Sequence of chain 48.D:
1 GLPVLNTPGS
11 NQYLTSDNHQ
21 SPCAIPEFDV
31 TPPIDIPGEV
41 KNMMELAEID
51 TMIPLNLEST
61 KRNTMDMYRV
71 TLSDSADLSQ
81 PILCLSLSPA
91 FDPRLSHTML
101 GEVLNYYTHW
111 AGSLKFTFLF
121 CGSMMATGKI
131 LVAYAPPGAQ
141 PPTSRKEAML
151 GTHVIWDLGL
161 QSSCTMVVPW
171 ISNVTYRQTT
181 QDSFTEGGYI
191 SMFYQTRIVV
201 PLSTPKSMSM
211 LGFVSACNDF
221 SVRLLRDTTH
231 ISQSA

Binding-site contacts:
Ligand atom C4C contacts residue PHE237 of chain 47.B at 3.6 Å (hydrophobic).
Ligand atom O1 contacts residue TYR111 of chain 47.B at 3.5 Å.
Ligand atom C3B contacts residue TYR158 of chain 47.B at 3.4 Å (hydrophobic).
Ligand atom C2C contacts residue PHE237 of chain 47.B at 3.8 Å (hydrophobic).
Ligand atom C4A contacts residue SER181 of chain 47.B at 3.8 Å.
Ligand atom O1B contacts residue PHE133 of chain 47.B at 3.9 Å.
Ligand atom O1 contacts residue PHE129 of chain 47.B at 3.8 Å.
Ligand atom C2A contacts residue ILE193 of chain 47.B at 3.9 Å (hydrophobic).
Ligand atom C6C contacts residue VAL198 of chain 47.B at 3.9 Å (hydrophobic).
Ligand atom C5C contacts residue VAL195 of chain 47.B at 3.8 Å (hydrophobic).
Ligand atom C3 contacts residue TYR111 of chain 47.B at 3.2 Å (hydrophobic).
Ligand atom C4C contacts residue VAL198 of chain 47.B at 3.8 Å (hydrophobic).
Ligand atom C31 contacts residue PHE237 of chain 47.B at 3.8 Å (hydrophobic).
Ligand atom C5 contacts residue TYR111 of chain 47.B at 3.8 Å (hydrophobic).
Ligand atom C5A contacts residue ILE182 of chain 47.B at 3.5 Å (hydrophobic).
Ligand atom C4A contacts residue ILE182 of chain 47.B at 3.9 Å (hydrophobic).
Ligand atom N2 contacts residue TYR204 of chain 47.B at 3.8 Å.
Ligand atom C31 contacts residue TYR111 of chain 47.B at 3.7 Å (hydrophobic).
Ligand atom C2B contacts residue VAL195 of chain 47.B at 3.9 Å (hydrophobic).
Ligand atom C5A contacts residue ILE156 of chain 47.B at 3.2 Å (hydrophobic).
Ligand atom C4 contacts residue TYR111 of chain 47.B at 3.6 Å (hydrophobic).
Ligand atom C4 contacts residue PHE237 of chain 47.B at 3.1 Å (hydrophobic).
Ligand atom N2 contacts residue TYR111 of chain 47.B at 3.1 Å.
Ligand atom C4B contacts residue ILE193 of chain 47.B at 3.8 Å (hydrophobic).
Ligand atom C4B contacts residue TYR158 of chain 47.B at 3.8 Å (hydrophobic).
Ligand atom O1A contacts residue PHE135 of chain 47.B at 3.8 Å.
Ligand atom C6B contacts residue PHE133 of chain 47.B at 3.5 Å (hydrophobic).
Ligand atom N3A contacts residue TYR158 of chain 47.B at 3.7 Å.
Ligand atom C2B contacts residue TYR158 of chain 47.B at 3.5 Å (hydrophobic).
Ligand atom C3 contacts residue PHE237 of chain 47.B at 3.7 Å (hydrophobic).
Ligand atom N3A contacts residue PRO180 of chain 47.B at 3.7 Å.
Ligand atom N3A contacts residue ALA24 of chain 47.D at 3.9 Å.
Ligand atom O1B contacts residue ILE109 of chain 47.B at 3.8 Å.
Ligand atom O1 contacts residue TYR204 of chain 47.B at 3.6 Å.
Ligand atom C7C contacts residue TYR158 of chain 47.B at 3.8 Å (hydrophobic).
Ligand atom C6C contacts residue PHE237 of chain 47.B at 3.9 Å (hydrophobic).
Ligand atom C5B contacts residue ILE193 of chain 47.B at 3.9 Å (hydrophobic).
Ligand atom C4A contacts residue PRO180 of chain 47.B at 3.3 Å (hydrophobic).
Ligand atom C5B contacts residue LEU240 of chain 47.B at 3.5 Å (hydrophobic).
Ligand atom C2A contacts residue TYR158 of chain 47.B at 3.9 Å (hydrophobic).

Sequence of chain 47.B:
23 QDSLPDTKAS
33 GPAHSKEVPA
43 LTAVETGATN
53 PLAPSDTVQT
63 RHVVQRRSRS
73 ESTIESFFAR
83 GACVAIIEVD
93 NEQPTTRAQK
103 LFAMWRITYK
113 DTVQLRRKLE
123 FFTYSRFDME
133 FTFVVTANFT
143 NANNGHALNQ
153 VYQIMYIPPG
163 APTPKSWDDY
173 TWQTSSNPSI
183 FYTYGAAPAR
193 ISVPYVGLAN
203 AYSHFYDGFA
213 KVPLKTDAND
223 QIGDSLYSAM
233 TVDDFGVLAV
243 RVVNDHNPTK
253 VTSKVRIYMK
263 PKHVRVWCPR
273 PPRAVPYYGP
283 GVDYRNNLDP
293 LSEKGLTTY

The small molecule below binds the protein below.
Small molecule (SMILES): Cc1cc(CCCCCCCOc2ccc(C3=NCCO3)cc2)on1

Sequence of chain 47.D:
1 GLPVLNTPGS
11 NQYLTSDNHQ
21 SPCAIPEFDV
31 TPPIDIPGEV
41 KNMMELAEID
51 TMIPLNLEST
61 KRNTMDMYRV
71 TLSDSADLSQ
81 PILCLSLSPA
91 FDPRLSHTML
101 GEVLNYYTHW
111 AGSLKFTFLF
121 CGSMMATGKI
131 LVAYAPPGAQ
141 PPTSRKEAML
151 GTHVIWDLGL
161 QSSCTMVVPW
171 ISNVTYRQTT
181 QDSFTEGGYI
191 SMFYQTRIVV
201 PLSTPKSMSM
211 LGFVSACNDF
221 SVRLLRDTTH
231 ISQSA